Sequence of chain 2.A:
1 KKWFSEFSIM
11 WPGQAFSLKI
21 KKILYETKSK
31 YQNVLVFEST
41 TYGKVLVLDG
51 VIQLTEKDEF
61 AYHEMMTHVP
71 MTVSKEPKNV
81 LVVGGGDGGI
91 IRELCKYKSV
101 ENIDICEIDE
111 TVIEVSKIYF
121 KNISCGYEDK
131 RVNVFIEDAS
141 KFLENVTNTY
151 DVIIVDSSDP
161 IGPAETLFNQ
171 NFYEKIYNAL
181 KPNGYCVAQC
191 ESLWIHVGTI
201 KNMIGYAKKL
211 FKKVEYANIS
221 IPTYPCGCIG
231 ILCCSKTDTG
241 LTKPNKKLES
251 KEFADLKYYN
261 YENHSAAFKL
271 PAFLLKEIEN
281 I

Binding-site contacts:
Ligand atom C5' contacts residue ASP156 of chain 2.A at 3.2 Å.
Ligand atom O2' contacts residue ILE108 of chain 2.A at 3.7 Å.
Ligand atom O3' contacts residue VAL112 of chain 2.A at 3.4 Å.
Ligand atom C5 contacts residue ILE108 of chain 2.A at 3.6 Å (hydrophobic).
Ligand atom O4' contacts residue ASP156 of chain 2.A at 3.6 Å.
Ligand atom N7 contacts residue PRO163 of chain 2.A at 3.3 Å.
Ligand atom N6 contacts residue LEU167 of chain 2.A at 3.6 Å.
Ligand atom N3 contacts residue GLY84 of chain 2.A at 3.5 Å.
Ligand atom N6 contacts residue ASP138 of chain 2.A at 2.9 Å (salt-bridge).
Ligand atom O2' contacts residue GLN32 of chain 2.A at 3.0 Å (h-bond).
Ligand atom O4' contacts residue SER158 of chain 2.A at 3.5 Å (h-bond).
Ligand atom C4' contacts residue ASP156 of chain 2.A at 3.8 Å.
Ligand atom C3' contacts residue LEU48 of chain 2.A at 3.8 Å (hydrophobic).
Ligand atom N6 contacts residue PRO163 of chain 2.A at 3.3 Å (h-bond).
Ligand atom C2 contacts residue GLU137 of chain 2.A at 3.8 Å.
Ligand atom S5' contacts residue GXQ1 of chain 2.D at 3.6 Å.
Ligand atom CS contacts residue GLN53 of chain 2.A at 3.7 Å.
Ligand atom N7 contacts residue ALA164 of chain 2.A at 3.2 Å (h-bond).
Ligand atom C4' contacts residue GLU107 of chain 2.A at 3.4 Å.
Ligand atom C3' contacts residue GLU107 of chain 2.A at 3.5 Å.
Ligand atom C2 contacts residue ILE108 of chain 2.A at 3.4 Å (hydrophobic).
Ligand atom S5' contacts residue GLY85 of chain 2.A at 3.7 Å.
Ligand atom C2 contacts residue ALA139 of chain 2.A at 3.7 Å (hydrophobic).
Ligand atom N1 contacts residue ALA139 of chain 2.A at 3.0 Å (h-bond).
Ligand atom C2 contacts residue CYS106 of chain 2.A at 3.6 Å (hydrophobic).
Ligand atom N6 contacts residue THR166 of chain 2.A at 3.4 Å (h-bond).
Ligand atom C8 contacts residue SER158 of chain 2.A at 3.2 Å.
Ligand atom C1' contacts residue GLU107 of chain 2.A at 3.3 Å.
Ligand atom C4' contacts residue GLY85 of chain 2.A at 3.6 Å.
Ligand atom C4 contacts residue ILE108 of chain 2.A at 3.5 Å (hydrophobic).
Ligand atom O3' contacts residue GLU107 of chain 2.A at 2.7 Å (salt-bridge).
Ligand atom C5' contacts residue SER157 of chain 2.A at 3.8 Å.
Ligand atom N3 contacts residue ILE108 of chain 2.A at 3.2 Å (h-bond).
Ligand atom C5' contacts residue SER158 of chain 2.A at 3.5 Å.
Ligand atom S5' contacts residue ASP87 of chain 2.A at 3.1 Å (salt-bridge).
Ligand atom O2' contacts residue GLU107 of chain 2.A at 2.6 Å (salt-bridge).
Ligand atom O4' contacts residue GLY84 of chain 2.A at 3.5 Å.
Ligand atom N1 contacts residue ILE108 of chain 2.A at 3.8 Å.
Ligand atom CS contacts residue ASP87 of chain 2.A at 3.2 Å.
Ligand atom C2' contacts residue GLU107 of chain 2.A at 3.4 Å.

A small-molecule ligand and the protein it binds are described below.
Small molecule (SMILES): CSC[C@H]1O[C@@H](n2cnc3c(N)ncnc32)[C@H](O)[C@@H]1O